Binding-site contacts:
Ligand atom C contacts residue ASP243 of chain 51.C at 4.4 Å.
Ligand atom O contacts residue PRO43 of chain 51.C at 3.7 Å.
Ligand atom O contacts residue ARG35 of chain 51.C at 2.9 Å (salt-bridge).
Ligand atom C contacts residue PRO43 of chain 51.C at 4.5 Å (hydrophobic).
Ligand atom CB contacts residue ASP243 of chain 51.C at 4.2 Å.
Ligand atom O contacts residue ARG29 of chain 51.C at 4.2 Å.
Ligand atom N contacts residue ARG35 of chain 51.C at 4.1 Å.
Ligand atom CA contacts residue ASP243 of chain 51.C at 3.3 Å.
Ligand atom O contacts residue ARG36 of chain 51.C at 2.9 Å (salt-bridge).
Ligand atom CG2 contacts residue GLU245 of chain 51.C at 3.4 Å.
Ligand atom CD1 contacts residue ARG29 of chain 51.C at 3.6 Å.
Ligand atom CG2 contacts residue PRO43 of chain 51.C at 4.3 Å (hydrophobic).
Ligand atom CB contacts residue ASP243 of chain 51.C at 3.9 Å.
Ligand atom O contacts residue ILE25 of chain 51.C at 3.8 Å.
Ligand atom N contacts residue ASP243 of chain 51.C at 3.3 Å (salt-bridge).
Ligand atom C contacts residue ARG35 of chain 51.C at 3.7 Å.
Ligand atom C contacts residue ARG29 of chain 51.C at 3.9 Å.
Ligand atom C contacts residue ASP243 of chain 51.C at 3.5 Å.
Ligand atom N contacts residue ARG35 of chain 51.C at 4.4 Å.
Ligand atom CA contacts residue ARG35 of chain 51.C at 4.5 Å.
Ligand atom C contacts residue ARG35 of chain 51.C at 3.5 Å.
Ligand atom N contacts residue ASP243 of chain 51.C at 3.8 Å.
Ligand atom CA contacts residue ASP243 of chain 51.C at 4.2 Å.
Ligand atom CG1 contacts residue ASP243 of chain 51.C at 3.3 Å.
Ligand atom CA contacts residue ARG29 of chain 51.C at 4.2 Å.
Ligand atom O contacts residue PHE37 of chain 51.C at 3.8 Å.
Ligand atom CG1 contacts residue ARG35 of chain 51.C at 4.4 Å.
Ligand atom CG2 contacts residue ARG36 of chain 51.C at 3.8 Å.
Ligand atom N contacts residue ARG35 of chain 51.C at 4.1 Å.
Ligand atom OG contacts residue PHE244 of chain 51.C at 3.7 Å.
Ligand atom O contacts residue ARG29 of chain 51.C at 3.0 Å (salt-bridge).
Ligand atom CD2 contacts residue ARG29 of chain 51.C at 3.8 Å.
Ligand atom O contacts residue ASP243 of chain 51.C at 4.3 Å.
Ligand atom CB contacts residue ARG35 of chain 51.C at 3.4 Å.
Ligand atom CG2 contacts residue ARG35 of chain 51.C at 3.9 Å.
Ligand atom C contacts residue ARG36 of chain 51.C at 3.2 Å.
Ligand atom O contacts residue ARG35 of chain 51.C at 3.3 Å (salt-bridge).
Ligand atom O contacts residue ASP243 of chain 51.C at 4.3 Å.
Ligand atom OG contacts residue ARG35 of chain 51.C at 4.2 Å.
Ligand atom CB contacts residue ARG35 of chain 51.C at 3.8 Å.

This protein binds this small molecule.
Small molecule (SMILES): CC[C@H](C)[C@H](NC(=O)[C@H](CC(C)C)NC(=O)[C@H](CO)NC(=O)CNC(=O)[C@@H](NC(=O)[C@@H](N)[C@@H](C)O)C(C)C)C(=O)N[C@H](C=O)CCC(N)=O

Sequence of chain 51.C:
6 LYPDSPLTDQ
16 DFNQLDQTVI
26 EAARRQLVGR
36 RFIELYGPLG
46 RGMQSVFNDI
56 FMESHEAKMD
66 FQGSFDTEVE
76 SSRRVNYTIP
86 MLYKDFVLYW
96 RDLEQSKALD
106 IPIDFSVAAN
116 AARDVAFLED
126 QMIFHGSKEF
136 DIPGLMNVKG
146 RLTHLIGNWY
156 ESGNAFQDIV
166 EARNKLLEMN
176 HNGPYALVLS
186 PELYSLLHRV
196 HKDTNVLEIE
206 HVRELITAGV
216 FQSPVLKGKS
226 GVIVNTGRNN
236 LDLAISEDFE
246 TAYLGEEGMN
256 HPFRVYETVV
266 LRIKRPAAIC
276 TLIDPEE